Sequence of chain 1.C:
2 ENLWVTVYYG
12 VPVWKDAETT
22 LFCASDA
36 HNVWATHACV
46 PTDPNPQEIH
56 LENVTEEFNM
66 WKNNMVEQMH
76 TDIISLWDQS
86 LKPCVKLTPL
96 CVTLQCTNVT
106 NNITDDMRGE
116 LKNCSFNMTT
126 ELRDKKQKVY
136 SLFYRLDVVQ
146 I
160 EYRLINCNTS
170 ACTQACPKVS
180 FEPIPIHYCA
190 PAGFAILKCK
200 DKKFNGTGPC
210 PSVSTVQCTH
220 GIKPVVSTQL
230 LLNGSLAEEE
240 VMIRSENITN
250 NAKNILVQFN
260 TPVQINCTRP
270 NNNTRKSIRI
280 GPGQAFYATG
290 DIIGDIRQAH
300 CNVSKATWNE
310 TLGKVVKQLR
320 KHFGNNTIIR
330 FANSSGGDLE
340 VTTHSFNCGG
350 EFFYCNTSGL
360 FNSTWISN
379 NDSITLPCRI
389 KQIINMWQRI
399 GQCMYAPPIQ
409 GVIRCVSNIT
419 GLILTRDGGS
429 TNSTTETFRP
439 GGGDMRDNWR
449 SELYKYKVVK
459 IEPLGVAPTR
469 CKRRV

The protein below binds the small molecule below.
Small molecule (SMILES): CC(=O)N[C@H]1[C@H](O[C@H]2[C@H](O)[C@@H](NC(C)=O)CO[C@@H]2CO)O[C@H](CO)[C@@H](O[C@@H]2O[C@H](CO)[C@@H](O)[C@H](O)[C@@H]2O)[C@@H]1O

Binding-site contacts:
Ligand atom C5 contacts residue ASN416 of chain 1.C at 3.7 Å.
Ligand atom O5 contacts residue ASN416 of chain 1.C at 2.4 Å (h-bond).
Ligand atom C7 contacts residue ASN232 of chain 1.C at 4.2 Å.
Ligand atom C2 contacts residue ASN416 of chain 1.C at 2.4 Å.
Ligand atom C8 contacts residue NAG1 of chain 1.U at 3.3 Å.
Ligand atom C4 contacts residue ASN416 of chain 1.C at 4.2 Å.
Ligand atom C1 contacts residue PRO261 of chain 1.C at 4.3 Å (hydrophobic).
Ligand atom C8 contacts residue ASN232 of chain 1.C at 3.4 Å.
Ligand atom C7 contacts residue ASN416 of chain 1.C at 3.4 Å.
Ligand atom C6 contacts residue PRO261 of chain 1.C at 3.9 Å (hydrophobic).
Ligand atom C8 contacts residue LYS222 of chain 1.C at 4.0 Å.
Ligand atom O5 contacts residue PRO261 of chain 1.C at 3.6 Å.
Ligand atom N2 contacts residue ASN416 of chain 1.C at 2.8 Å (h-bond).
Ligand atom C5 contacts residue PRO261 of chain 1.C at 4.5 Å (hydrophobic).
Ligand atom C1 contacts residue ASN416 of chain 1.C at 1.4 Å.
Ligand atom C3 contacts residue ASN416 of chain 1.C at 3.8 Å.
Ligand atom O7 contacts residue ASN416 of chain 1.C at 3.7 Å.
Ligand atom O7 contacts residue LYS222 of chain 1.C at 4.5 Å.
Ligand atom C8 contacts residue ASN416 of chain 1.C at 4.5 Å.